Sequence of chain 1.B:
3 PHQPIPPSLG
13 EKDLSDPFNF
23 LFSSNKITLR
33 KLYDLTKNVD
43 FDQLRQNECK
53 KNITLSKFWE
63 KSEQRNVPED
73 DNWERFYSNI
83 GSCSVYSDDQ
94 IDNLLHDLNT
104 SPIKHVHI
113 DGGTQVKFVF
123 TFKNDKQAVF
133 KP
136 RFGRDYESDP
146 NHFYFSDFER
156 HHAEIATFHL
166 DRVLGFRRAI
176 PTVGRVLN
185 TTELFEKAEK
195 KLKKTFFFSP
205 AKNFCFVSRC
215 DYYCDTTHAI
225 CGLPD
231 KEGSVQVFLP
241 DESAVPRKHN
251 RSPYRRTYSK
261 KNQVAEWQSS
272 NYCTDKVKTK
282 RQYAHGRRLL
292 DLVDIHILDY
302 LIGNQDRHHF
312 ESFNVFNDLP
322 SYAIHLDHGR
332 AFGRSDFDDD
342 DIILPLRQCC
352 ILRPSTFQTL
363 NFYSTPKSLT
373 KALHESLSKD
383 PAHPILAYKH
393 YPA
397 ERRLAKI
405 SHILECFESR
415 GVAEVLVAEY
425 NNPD

The small molecule below binds the protein below.
Small molecule (SMILES): CC(=O)N[C@H]1[C@H](O[C@H]2[C@H](O)[C@@H](NC(C)=O)CO[C@@H]2CO)O[C@H](CO)[C@@H](O)[C@@H]1O

Binding-site contacts:
Ligand atom N2 contacts residue ASN183 of chain 1.B at 2.5 Å (h-bond).
Ligand atom O5 contacts residue THR186 of chain 1.B at 3.8 Å.
Ligand atom C8 contacts residue ASP229 of chain 1.B at 4.2 Å.
Ligand atom C1 contacts residue ASN183 of chain 1.B at 1.4 Å.
Ligand atom C7 contacts residue ASP229 of chain 1.B at 4.2 Å.
Ligand atom O5 contacts residue ASN183 of chain 1.B at 2.6 Å (h-bond).
Ligand atom C8 contacts residue ASN183 of chain 1.B at 4.1 Å.
Ligand atom C2 contacts residue ASP229 of chain 1.B at 3.7 Å.
Ligand atom O7 contacts residue ASN183 of chain 1.B at 3.4 Å (h-bond).
Ligand atom C8 contacts residue MSE230 of chain 1.B at 3.6 Å.
Ligand atom O6 contacts residue THR186 of chain 1.B at 3.5 Å.
Ligand atom C3 contacts residue ASN183 of chain 1.B at 3.7 Å.
Ligand atom C1 contacts residue ASP229 of chain 1.B at 4.0 Å.
Ligand atom C4 contacts residue ASN183 of chain 1.B at 4.3 Å.
Ligand atom C3 contacts residue ASP229 of chain 1.B at 3.4 Å.
Ligand atom N2 contacts residue ASP229 of chain 1.B at 3.2 Å (salt-bridge).
Ligand atom C2 contacts residue ASN183 of chain 1.B at 2.3 Å.
Ligand atom C5 contacts residue ASN183 of chain 1.B at 3.8 Å.
Ligand atom C7 contacts residue ASN183 of chain 1.B at 3.1 Å.
Ligand atom O3 contacts residue ASP229 of chain 1.B at 4.0 Å.